The protein below binds the small molecule below.
Small molecule (SMILES): CC(=O)N[C@H]1[C@H](O[C@H]2[C@H](O)[C@@H](NC(C)=O)CO[C@@H]2CO)O[C@H](CO)[C@@H](O)[C@@H]1O

Sequence of chain 1.C:
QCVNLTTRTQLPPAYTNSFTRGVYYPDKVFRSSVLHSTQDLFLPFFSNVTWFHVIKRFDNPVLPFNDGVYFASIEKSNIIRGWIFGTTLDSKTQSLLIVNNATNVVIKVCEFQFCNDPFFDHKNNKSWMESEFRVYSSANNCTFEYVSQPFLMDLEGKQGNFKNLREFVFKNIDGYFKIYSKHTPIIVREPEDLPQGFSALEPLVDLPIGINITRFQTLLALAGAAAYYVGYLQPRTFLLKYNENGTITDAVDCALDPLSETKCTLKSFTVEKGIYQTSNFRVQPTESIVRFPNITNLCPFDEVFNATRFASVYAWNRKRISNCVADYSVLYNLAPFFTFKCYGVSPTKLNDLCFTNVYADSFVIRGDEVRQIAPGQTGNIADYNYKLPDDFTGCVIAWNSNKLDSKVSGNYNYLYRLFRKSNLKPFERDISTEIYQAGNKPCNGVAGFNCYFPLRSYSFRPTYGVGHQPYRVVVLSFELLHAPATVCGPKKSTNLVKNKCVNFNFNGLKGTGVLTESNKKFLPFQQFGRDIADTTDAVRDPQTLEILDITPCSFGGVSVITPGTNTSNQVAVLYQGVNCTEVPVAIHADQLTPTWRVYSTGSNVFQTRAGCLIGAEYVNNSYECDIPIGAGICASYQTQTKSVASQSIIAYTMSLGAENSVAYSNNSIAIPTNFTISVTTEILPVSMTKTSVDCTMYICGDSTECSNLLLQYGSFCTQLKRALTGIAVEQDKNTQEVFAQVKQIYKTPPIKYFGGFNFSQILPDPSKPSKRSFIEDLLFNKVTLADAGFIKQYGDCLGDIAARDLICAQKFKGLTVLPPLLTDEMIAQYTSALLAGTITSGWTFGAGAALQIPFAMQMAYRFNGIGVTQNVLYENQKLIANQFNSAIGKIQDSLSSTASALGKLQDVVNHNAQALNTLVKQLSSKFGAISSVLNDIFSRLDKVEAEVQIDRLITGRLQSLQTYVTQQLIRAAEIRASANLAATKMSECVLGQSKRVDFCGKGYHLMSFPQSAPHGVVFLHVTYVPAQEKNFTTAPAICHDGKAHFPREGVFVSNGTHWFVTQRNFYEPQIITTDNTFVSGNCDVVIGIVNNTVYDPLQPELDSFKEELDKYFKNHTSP

Binding-site contacts:
Ligand atom N2 contacts residue ASN17 of chain 1.C at 3.1 Å (h-bond).
Ligand atom O7 contacts residue ASN17 of chain 1.C at 3.2 Å (h-bond).
Ligand atom C5 contacts residue ASN17 of chain 1.C at 3.5 Å.
Ligand atom C1 contacts residue ASN17 of chain 1.C at 1.4 Å.
Ligand atom C2 contacts residue ASN17 of chain 1.C at 2.7 Å.
Ligand atom O6 contacts residue ASN135 of chain 1.C at 4.0 Å.
Ligand atom O5 contacts residue ASN17 of chain 1.C at 2.4 Å (h-bond).
Ligand atom C5 contacts residue ASN135 of chain 1.C at 4.1 Å.
Ligand atom C4 contacts residue ASN17 of chain 1.C at 4.3 Å.
Ligand atom C7 contacts residue ASN17 of chain 1.C at 3.4 Å.
Ligand atom C8 contacts residue ASN17 of chain 1.C at 4.5 Å.
Ligand atom C6 contacts residue ASN135 of chain 1.C at 4.4 Å.
Ligand atom C3 contacts residue ASN17 of chain 1.C at 3.9 Å.